Binding-site contacts:
Ligand atom C19 contacts residue MOS1 of chain 1.L at 3.5 Å.
Ligand atom C2 contacts residue GLU801 of chain 1.B at 3.6 Å.
Ligand atom O22 contacts residue PHE1008 of chain 1.B at 3.6 Å.
Ligand atom C2 contacts residue PHE1008 of chain 1.B at 3.9 Å (hydrophobic).
Ligand atom C10 contacts residue VAL1010 of chain 1.B at 3.8 Å (hydrophobic).
Ligand atom C4 contacts residue GLU801 of chain 1.B at 3.7 Å.
Ligand atom C11 contacts residue VAL1010 of chain 1.B at 3.5 Å (hydrophobic).
Ligand atom C8 contacts residue LEU872 of chain 1.B at 3.8 Å (hydrophobic).
Ligand atom C6 contacts residue LEU872 of chain 1.B at 3.6 Å (hydrophobic).
Ligand atom O22 contacts residue THR1009 of chain 1.B at 2.8 Å (h-bond).
Ligand atom N13 contacts residue LYS770 of chain 1.B at 3.6 Å.
Ligand atom S1 contacts residue THR1009 of chain 1.B at 3.8 Å.
Ligand atom C4 contacts residue PHE1008 of chain 1.B at 3.7 Å (hydrophobic).
Ligand atom N3 contacts residue PHE1008 of chain 1.B at 3.8 Å.
Ligand atom C4 contacts residue PHE913 of chain 1.B at 3.4 Å (hydrophobic).
Ligand atom C11 contacts residue SER875 of chain 1.B at 3.6 Å.
Ligand atom C19 contacts residue GLU801 of chain 1.B at 3.6 Å.
Ligand atom C15 contacts residue LEU647 of chain 1.B at 3.9 Å (hydrophobic).
Ligand atom C5 contacts residue PHE1008 of chain 1.B at 3.7 Å (hydrophobic).
Ligand atom N3 contacts residue GLU801 of chain 1.B at 2.8 Å (salt-bridge).
Ligand atom C7 contacts residue GLU801 of chain 1.B at 3.2 Å.
Ligand atom C19 contacts residue PHE913 of chain 1.B at 3.7 Å (hydrophobic).
Ligand atom N13 contacts residue ASN767 of chain 1.B at 3.0 Å (h-bond).
Ligand atom C5 contacts residue PHE913 of chain 1.B at 3.3 Å (hydrophobic).
Ligand atom O22 contacts residue ARG879 of chain 1.B at 3.1 Å (salt-bridge).
Ligand atom O21 contacts residue PHE913 of chain 1.B at 3.4 Å.
Ligand atom C19 contacts residue ALA1078 of chain 1.B at 3.7 Å (hydrophobic).
Ligand atom C20 contacts residue THR1009 of chain 1.B at 3.8 Å.
Ligand atom C19 contacts residue ALA1077 of chain 1.B at 3.8 Å (hydrophobic).
Ligand atom N3 contacts residue PHE913 of chain 1.B at 3.7 Å.
Ligand atom C7 contacts residue LEU872 of chain 1.B at 3.6 Å (hydrophobic).
Ligand atom C6 contacts residue LEU1013 of chain 1.B at 3.6 Å (hydrophobic).
Ligand atom N13 contacts residue LEU647 of chain 1.B at 3.8 Å.
Ligand atom C9 contacts residue LEU647 of chain 1.B at 3.7 Å (hydrophobic).
Ligand atom O21 contacts residue ALA1078 of chain 1.B at 3.8 Å.
Ligand atom O21 contacts residue ARG879 of chain 1.B at 2.8 Å (salt-bridge).
Ligand atom O14 contacts residue LEU647 of chain 1.B at 3.4 Å.
Ligand atom C7 contacts residue LEU1013 of chain 1.B at 3.6 Å (hydrophobic).
Ligand atom C20 contacts residue PHE913 of chain 1.B at 3.5 Å (hydrophobic).
Ligand atom C20 contacts residue ARG879 of chain 1.B at 3.4 Å.

Sequence of chain 1.B:
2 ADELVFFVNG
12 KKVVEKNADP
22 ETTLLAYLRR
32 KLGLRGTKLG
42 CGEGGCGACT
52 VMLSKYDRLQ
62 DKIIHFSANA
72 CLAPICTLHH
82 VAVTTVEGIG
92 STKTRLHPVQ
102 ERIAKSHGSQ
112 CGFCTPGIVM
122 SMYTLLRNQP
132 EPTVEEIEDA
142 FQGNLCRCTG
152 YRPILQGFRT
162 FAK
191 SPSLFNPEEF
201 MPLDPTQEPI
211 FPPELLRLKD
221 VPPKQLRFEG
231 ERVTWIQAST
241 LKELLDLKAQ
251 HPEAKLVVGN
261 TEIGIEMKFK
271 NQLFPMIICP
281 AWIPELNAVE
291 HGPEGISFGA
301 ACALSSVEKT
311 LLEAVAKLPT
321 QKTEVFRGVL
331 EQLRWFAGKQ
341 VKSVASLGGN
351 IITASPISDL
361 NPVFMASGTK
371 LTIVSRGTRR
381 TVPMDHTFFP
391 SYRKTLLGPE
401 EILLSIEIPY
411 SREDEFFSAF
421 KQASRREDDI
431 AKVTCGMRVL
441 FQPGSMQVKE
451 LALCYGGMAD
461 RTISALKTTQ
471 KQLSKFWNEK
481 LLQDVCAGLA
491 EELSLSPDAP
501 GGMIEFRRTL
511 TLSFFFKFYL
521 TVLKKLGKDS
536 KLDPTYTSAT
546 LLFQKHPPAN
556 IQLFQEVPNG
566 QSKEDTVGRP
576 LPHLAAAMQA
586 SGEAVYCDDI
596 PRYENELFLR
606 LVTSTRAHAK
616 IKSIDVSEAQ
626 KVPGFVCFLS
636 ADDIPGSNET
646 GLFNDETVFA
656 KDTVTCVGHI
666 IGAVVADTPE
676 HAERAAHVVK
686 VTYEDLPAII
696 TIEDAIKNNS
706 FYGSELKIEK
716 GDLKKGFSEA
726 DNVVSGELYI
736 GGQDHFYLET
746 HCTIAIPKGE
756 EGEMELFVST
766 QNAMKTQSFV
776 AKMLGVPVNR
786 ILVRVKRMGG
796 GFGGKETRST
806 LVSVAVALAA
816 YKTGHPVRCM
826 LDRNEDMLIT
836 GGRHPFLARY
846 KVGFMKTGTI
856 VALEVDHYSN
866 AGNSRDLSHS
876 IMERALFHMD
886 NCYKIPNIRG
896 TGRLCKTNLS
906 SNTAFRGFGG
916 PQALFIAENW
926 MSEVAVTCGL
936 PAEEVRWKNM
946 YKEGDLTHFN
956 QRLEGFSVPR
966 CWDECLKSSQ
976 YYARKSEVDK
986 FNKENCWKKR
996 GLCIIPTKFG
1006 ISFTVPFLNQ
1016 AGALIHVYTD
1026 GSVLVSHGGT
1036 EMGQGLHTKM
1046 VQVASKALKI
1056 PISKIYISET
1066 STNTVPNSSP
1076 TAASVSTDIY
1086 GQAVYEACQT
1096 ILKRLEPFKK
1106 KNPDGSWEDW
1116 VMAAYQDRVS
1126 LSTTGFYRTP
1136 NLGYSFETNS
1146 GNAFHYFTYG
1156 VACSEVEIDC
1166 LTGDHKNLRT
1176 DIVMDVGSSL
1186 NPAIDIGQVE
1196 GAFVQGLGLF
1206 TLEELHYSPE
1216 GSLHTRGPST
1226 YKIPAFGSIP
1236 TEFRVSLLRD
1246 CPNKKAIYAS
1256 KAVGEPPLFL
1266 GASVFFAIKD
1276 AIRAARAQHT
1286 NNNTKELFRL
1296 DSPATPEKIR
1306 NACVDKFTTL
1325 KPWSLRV

A protein and the small-molecule ligand that binds it are described below.
Small molecule (SMILES): Cc1nc(-c2ccc(OCC(C)C)c(C#N)c2)sc1C(=O)O